A protein and the small-molecule ligand that binds it are described below.
Small molecule (SMILES): CC(=O)N[C@H]1[C@H](O[C@H]2[C@H](O)[C@@H](NC(C)=O)CO[C@@H]2CO)O[C@H](CO)[C@@H](O)[C@@H]1O

Sequence of chain 4.G:
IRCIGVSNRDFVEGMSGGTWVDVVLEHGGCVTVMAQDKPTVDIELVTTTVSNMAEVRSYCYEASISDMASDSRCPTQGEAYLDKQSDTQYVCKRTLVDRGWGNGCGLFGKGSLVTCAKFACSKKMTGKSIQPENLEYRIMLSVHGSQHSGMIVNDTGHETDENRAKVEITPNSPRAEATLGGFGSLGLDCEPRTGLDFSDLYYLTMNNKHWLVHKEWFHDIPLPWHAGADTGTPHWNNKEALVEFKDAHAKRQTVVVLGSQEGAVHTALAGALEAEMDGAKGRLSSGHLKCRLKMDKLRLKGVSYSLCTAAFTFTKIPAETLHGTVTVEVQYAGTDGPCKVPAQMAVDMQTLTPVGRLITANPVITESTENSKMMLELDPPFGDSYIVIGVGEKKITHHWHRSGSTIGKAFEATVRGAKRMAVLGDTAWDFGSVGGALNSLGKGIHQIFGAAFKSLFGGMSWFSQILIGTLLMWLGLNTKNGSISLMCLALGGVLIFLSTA

Binding-site contacts:
Ligand atom O6 contacts residue MET151 of chain 4.G at 3.4 Å.
Ligand atom C7 contacts residue ASN154 of chain 4.G at 3.3 Å.
Ligand atom C1 contacts residue ASN154 of chain 4.G at 3.4 Å.
Ligand atom C2 contacts residue THR156 of chain 4.G at 4.2 Å.
Ligand atom C7 contacts residue THR156 of chain 4.G at 3.9 Å.
Ligand atom O7 contacts residue ASN154 of chain 4.G at 2.6 Å (h-bond).
Ligand atom C8 contacts residue ASN154 of chain 4.G at 3.6 Å.
Ligand atom N2 contacts residue THR156 of chain 4.G at 3.6 Å (h-bond).
Ligand atom C2 contacts residue ASN154 of chain 4.G at 3.5 Å.
Ligand atom C1 contacts residue THR156 of chain 4.G at 3.6 Å.
Ligand atom C8 contacts residue THR156 of chain 4.G at 4.0 Å.
Ligand atom N2 contacts residue ASN154 of chain 4.G at 3.8 Å.
Ligand atom C6 contacts residue MET151 of chain 4.G at 4.5 Å (hydrophobic).
Ligand atom O5 contacts residue ASN154 of chain 4.G at 4.0 Å.